Sequence of chain 1.F:
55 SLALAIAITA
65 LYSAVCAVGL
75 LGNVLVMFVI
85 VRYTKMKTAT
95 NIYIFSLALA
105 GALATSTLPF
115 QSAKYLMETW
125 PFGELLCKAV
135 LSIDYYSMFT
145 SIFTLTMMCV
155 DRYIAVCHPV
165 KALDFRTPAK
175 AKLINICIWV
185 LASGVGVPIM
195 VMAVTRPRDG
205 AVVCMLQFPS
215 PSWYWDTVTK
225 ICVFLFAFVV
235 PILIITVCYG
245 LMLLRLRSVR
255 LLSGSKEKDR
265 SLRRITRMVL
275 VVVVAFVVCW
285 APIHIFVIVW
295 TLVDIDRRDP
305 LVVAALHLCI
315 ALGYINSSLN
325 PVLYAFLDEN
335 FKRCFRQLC

Binding-site contacts:
Ligand atom C contacts residue CYS208 of chain 1.F at 3.2 Å (hydrophobic).
Ligand atom CG1 contacts residue TRP294 of chain 1.F at 3.6 Å (hydrophobic).
Ligand atom O contacts residue ILE314 of chain 1.F at 3.7 Å.
Ligand atom N contacts residue TYR318 of chain 1.F at 3.4 Å.
Ligand atom CG contacts residue MET142 of chain 1.F at 3.8 Å (hydrophobic).
Ligand atom CD1 contacts residue GLN115 of chain 1.F at 3.6 Å.
Ligand atom OH contacts residue VAL227 of chain 1.F at 3.7 Å.
Ligand atom N contacts residue LYS118 of chain 1.F at 3.9 Å.
Ligand atom C contacts residue LYS118 of chain 1.F at 3.3 Å.
Ligand atom CD1 contacts residue MET142 of chain 1.F at 3.8 Å (hydrophobic).
Ligand atom CE1 contacts residue TYR139 of chain 1.F at 3.6 Å (hydrophobic).
Ligand atom OE2 contacts residue TYR139 of chain 1.F at 2.5 Å (h-bond).
Ligand atom OE2 contacts residue LYS224 of chain 1.F at 3.1 Å (salt-bridge).
Ligand atom CE2 contacts residue CYS208 of chain 1.F at 3.6 Å (hydrophobic).
Ligand atom CG2 contacts residue LEU310 of chain 1.F at 3.7 Å (hydrophobic).
Ligand atom CD contacts residue LYS224 of chain 1.F at 3.5 Å.
Ligand atom CZ contacts residue TRP124 of chain 1.F at 3.6 Å (hydrophobic).
Ligand atom O contacts residue VAL207 of chain 1.F at 3.5 Å.
Ligand atom OE1 contacts residue LEU210 of chain 1.F at 3.3 Å.
Ligand atom CA contacts residue ASP138 of chain 1.F at 3.6 Å.
Ligand atom C contacts residue ILE314 of chain 1.F at 3.8 Å (hydrophobic).
Ligand atom OH contacts residue LYS224 of chain 1.F at 3.5 Å.
Ligand atom O contacts residue LYS118 of chain 1.F at 3.3 Å.
Ligand atom OE1 contacts residue LYS224 of chain 1.F at 3.6 Å.
Ligand atom C contacts residue LYS118 of chain 1.F at 3.7 Å.
Ligand atom O contacts residue ILE287 of chain 1.F at 3.6 Å.
Ligand atom O contacts residue TRP294 of chain 1.F at 3.7 Å.
Ligand atom CG1 contacts residue LEU310 of chain 1.F at 3.7 Å (hydrophobic).
Ligand atom O contacts residue CYS208 of chain 1.F at 2.9 Å (h-bond).
Ligand atom O contacts residue LYS118 of chain 1.F at 3.0 Å (salt-bridge).
Ligand atom CB contacts residue TRP294 of chain 1.F at 3.6 Å (hydrophobic).
Ligand atom CA contacts residue LYS118 of chain 1.F at 3.4 Å.
Ligand atom N contacts residue LYS118 of chain 1.F at 3.8 Å.
Ligand atom N contacts residue ASP138 of chain 1.F at 3.2 Å (salt-bridge).
Ligand atom CD contacts residue TYR139 of chain 1.F at 3.3 Å (hydrophobic).
Ligand atom O contacts residue ARG301 of chain 1.F at 3.6 Å (salt-bridge).
Ligand atom OE1 contacts residue TYR139 of chain 1.F at 3.8 Å.
Ligand atom N contacts residue CYS208 of chain 1.F at 3.4 Å (h-bond).
Ligand atom O contacts residue ILE314 of chain 1.F at 3.3 Å.
Ligand atom CB contacts residue MET142 of chain 1.F at 3.7 Å (hydrophobic).

This protein binds this small molecule.
Small molecule (SMILES): CC(C)[C@H](NC(=O)[C@H](CCC(=O)O)NC(=O)[C@H](Cc1ccccc1)NC(=O)[C@@H](C)NC(=O)[C@@H](N)Cc1ccc(O)cc1)C(=O)N[C@H](C(=O)NCC(N)=O)C(C)C